A protein and the small-molecule ligand that binds it are described below.
Small molecule (SMILES): CC(=O)N[C@@H]1[C@@H](O)[C@H](O)[C@@H](CO)O[C@H]1O

Sequence of chain 1.A:
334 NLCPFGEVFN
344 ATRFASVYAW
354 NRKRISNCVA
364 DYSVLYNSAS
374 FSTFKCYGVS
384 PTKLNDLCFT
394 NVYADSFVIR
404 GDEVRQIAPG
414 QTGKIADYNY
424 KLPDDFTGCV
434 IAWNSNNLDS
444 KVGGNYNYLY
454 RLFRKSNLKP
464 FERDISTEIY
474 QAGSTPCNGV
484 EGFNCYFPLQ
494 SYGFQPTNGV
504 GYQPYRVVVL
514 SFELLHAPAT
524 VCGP

Binding-site contacts:
Ligand atom C4 contacts residue ASN343 of chain 1.A at 4.2 Å.
Ligand atom O7 contacts residue ASN343 of chain 1.A at 3.6 Å.
Ligand atom C2 contacts residue ASN343 of chain 1.A at 2.5 Å.
Ligand atom C8 contacts residue PHE338 of chain 1.A at 4.3 Å (hydrophobic).
Ligand atom C7 contacts residue ASN343 of chain 1.A at 3.5 Å.
Ligand atom N2 contacts residue ASN343 of chain 1.A at 2.9 Å (h-bond).
Ligand atom C7 contacts residue GLY339 of chain 1.A at 4.2 Å.
Ligand atom C3 contacts residue ASN343 of chain 1.A at 3.8 Å.
Ligand atom C1 contacts residue ASN343 of chain 1.A at 1.4 Å.
Ligand atom C5 contacts residue ASN343 of chain 1.A at 3.7 Å.
Ligand atom O5 contacts residue ASN343 of chain 1.A at 2.4 Å (h-bond).
Ligand atom C8 contacts residue GLY339 of chain 1.A at 3.5 Å.